A protein and the small-molecule ligand that binds it are described below.
Small molecule (SMILES): CSCC[C@H](NC=O)C(=O)O

Binding-site contacts:
Ligand atom CN contacts residue 8AN1 of chain 1.LA at 4.4 Å.
Ligand atom C contacts residue 8AN1 of chain 1.LA at 1.4 Å.
Ligand atom O contacts residue 8AN1 of chain 1.LA at 2.0 Å (h-bond).
Ligand atom CA contacts residue 8AN1 of chain 1.LA at 2.6 Å.
Ligand atom O contacts residue YRW1 of chain 1.KA at 4.0 Å.
Ligand atom O1 contacts residue 8AN1 of chain 1.LA at 4.2 Å.
Ligand atom CB contacts residue 8AN1 of chain 1.LA at 3.1 Å.
Ligand atom N contacts residue 8AN1 of chain 1.LA at 3.8 Å.